Binding-site contacts:
Ligand atom C3 contacts residue ASN490 of chain 1.B at 3.8 Å.
Ligand atom C8 contacts residue ASP464 of chain 1.D at 3.6 Å.
Ligand atom O3 contacts residue ASP461 of chain 1.D at 3.5 Å (salt-bridge).
Ligand atom N2 contacts residue ASN490 of chain 1.B at 2.9 Å (h-bond).
Ligand atom C1 contacts residue ASN490 of chain 1.B at 1.4 Å.
Ligand atom N2 contacts residue ALA489 of chain 1.B at 4.1 Å.
Ligand atom C7 contacts residue ASN490 of chain 1.B at 3.5 Å.
Ligand atom C5 contacts residue ASN490 of chain 1.B at 3.6 Å.
Ligand atom C1 contacts residue ALA489 of chain 1.B at 4.4 Å (hydrophobic).
Ligand atom O5 contacts residue ASN490 of chain 1.B at 2.3 Å (h-bond).
Ligand atom C4 contacts residue ASN490 of chain 1.B at 4.2 Å.
Ligand atom C2 contacts residue ASN490 of chain 1.B at 2.4 Å.
Ligand atom O7 contacts residue ASN490 of chain 1.B at 3.4 Å (h-bond).
Ligand atom C2 contacts residue ALA489 of chain 1.B at 4.3 Å (hydrophobic).
Ligand atom C8 contacts residue ASN490 of chain 1.B at 4.2 Å.
Ligand atom O7 contacts residue ASP464 of chain 1.D at 3.2 Å (salt-bridge).
Ligand atom C7 contacts residue ASP464 of chain 1.D at 3.7 Å.

A small-molecule ligand and the protein it binds are described below.
Small molecule (SMILES): CC(=O)N[C@@H]1[C@@H](O)[C@H](O)[C@@H](CO)O[C@H]1O

Sequence of chain 1.D:
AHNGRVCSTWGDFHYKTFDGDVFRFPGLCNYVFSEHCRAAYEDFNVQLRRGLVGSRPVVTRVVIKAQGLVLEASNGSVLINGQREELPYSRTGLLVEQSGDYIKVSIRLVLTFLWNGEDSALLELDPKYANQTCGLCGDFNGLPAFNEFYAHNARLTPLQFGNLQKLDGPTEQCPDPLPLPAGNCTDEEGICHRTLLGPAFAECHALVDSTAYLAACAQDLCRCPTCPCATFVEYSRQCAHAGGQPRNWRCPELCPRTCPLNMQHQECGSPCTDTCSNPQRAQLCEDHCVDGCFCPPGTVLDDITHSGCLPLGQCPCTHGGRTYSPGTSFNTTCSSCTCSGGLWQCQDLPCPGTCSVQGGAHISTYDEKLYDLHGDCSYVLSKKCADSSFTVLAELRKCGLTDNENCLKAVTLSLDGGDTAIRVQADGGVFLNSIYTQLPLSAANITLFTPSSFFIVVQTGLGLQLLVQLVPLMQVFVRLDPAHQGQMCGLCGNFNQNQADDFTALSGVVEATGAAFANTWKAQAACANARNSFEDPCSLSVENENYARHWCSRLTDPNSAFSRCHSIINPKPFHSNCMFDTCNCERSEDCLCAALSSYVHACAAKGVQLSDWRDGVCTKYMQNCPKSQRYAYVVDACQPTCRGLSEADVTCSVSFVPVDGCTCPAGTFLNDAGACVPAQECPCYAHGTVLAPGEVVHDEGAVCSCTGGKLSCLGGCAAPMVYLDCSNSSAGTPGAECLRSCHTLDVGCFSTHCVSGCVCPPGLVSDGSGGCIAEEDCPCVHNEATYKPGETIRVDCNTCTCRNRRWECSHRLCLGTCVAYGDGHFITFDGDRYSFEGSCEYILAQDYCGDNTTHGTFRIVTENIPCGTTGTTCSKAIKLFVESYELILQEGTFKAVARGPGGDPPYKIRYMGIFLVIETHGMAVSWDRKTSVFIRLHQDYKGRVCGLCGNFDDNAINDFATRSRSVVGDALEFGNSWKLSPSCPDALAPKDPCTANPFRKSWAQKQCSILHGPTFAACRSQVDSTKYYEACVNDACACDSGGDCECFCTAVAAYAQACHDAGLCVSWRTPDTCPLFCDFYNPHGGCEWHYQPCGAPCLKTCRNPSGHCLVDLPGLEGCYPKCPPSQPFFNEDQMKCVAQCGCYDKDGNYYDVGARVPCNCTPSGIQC

Sequence of chain 1.B:
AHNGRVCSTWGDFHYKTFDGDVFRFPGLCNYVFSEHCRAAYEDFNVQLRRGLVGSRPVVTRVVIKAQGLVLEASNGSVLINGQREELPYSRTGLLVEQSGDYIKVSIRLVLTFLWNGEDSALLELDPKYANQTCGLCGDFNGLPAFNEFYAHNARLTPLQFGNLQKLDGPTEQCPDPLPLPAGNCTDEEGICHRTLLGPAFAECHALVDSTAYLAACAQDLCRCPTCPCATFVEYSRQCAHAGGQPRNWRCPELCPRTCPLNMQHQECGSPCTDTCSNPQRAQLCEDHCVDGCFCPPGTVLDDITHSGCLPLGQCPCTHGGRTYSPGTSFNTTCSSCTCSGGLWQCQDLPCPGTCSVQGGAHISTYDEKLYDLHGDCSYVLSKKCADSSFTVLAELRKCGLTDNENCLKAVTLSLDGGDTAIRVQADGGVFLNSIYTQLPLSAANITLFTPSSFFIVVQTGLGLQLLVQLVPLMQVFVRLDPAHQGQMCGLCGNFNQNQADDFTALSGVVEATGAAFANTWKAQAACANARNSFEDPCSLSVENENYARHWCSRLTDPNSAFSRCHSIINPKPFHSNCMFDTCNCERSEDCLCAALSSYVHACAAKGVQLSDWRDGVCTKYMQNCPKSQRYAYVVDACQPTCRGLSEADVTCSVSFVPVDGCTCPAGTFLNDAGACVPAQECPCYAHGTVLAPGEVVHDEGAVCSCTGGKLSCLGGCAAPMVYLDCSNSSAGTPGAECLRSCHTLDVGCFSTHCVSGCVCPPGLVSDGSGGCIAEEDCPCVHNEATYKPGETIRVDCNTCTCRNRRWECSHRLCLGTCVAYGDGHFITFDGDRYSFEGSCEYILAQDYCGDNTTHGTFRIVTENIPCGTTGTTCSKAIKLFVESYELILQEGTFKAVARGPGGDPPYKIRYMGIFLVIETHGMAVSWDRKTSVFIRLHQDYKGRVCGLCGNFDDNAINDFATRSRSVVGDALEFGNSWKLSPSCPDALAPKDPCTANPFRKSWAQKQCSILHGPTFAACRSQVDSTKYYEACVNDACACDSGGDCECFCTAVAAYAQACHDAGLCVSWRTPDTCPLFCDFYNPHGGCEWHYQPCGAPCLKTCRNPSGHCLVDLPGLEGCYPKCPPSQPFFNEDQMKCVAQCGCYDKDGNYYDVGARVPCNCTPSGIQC